Sequence of chain 1.A:
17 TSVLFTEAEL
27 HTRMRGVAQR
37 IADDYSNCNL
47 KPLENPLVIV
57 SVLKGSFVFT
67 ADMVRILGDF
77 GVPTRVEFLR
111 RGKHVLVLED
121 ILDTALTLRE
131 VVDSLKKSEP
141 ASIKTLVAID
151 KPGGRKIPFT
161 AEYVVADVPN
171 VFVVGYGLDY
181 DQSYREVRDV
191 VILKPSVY

The protein below binds the small molecule below.
Small molecule (SMILES): O=c1[nH]cnc2c1ncn2[C@@H]1O[C@H](COP(=O)(O)O)[C@@H](O)[C@H]1O

Binding-site contacts:
Ligand atom N1 contacts residue PHE172 of chain 1.A at 3.8 Å.
Ligand atom N3 contacts residue ASP179 of chain 1.A at 3.9 Å.
Ligand atom N3 contacts residue LEU178 of chain 1.A at 4.3 Å.
Ligand atom O6 contacts residue PHE172 of chain 1.A at 3.5 Å.
Ligand atom C5 contacts residue ILE121 of chain 1.A at 3.7 Å (hydrophobic).
Ligand atom C6 contacts residue VAL173 of chain 1.A at 3.4 Å (hydrophobic).
Ligand atom O6 contacts residue ILE121 of chain 1.A at 3.5 Å.
Ligand atom C6 contacts residue PHE172 of chain 1.A at 3.7 Å (hydrophobic).
Ligand atom O2' contacts residue ILE121 of chain 1.A at 3.4 Å.
Ligand atom O6 contacts residue VAL173 of chain 1.A at 3.0 Å (h-bond).
Ligand atom N7 contacts residue ILE121 of chain 1.A at 4.0 Å.
Ligand atom N1 contacts residue VAL173 of chain 1.A at 2.4 Å (h-bond).
Ligand atom C5 contacts residue LYS151 of chain 1.A at 3.9 Å.
Ligand atom O6 contacts residue VAL171 of chain 1.A at 3.6 Å.
Ligand atom C2 contacts residue ASP179 of chain 1.A at 3.5 Å.
Ligand atom C6 contacts residue LYS151 of chain 1.A at 4.0 Å.
Ligand atom O2' contacts residue MG1 of chain 1.F at 3.7 Å.
Ligand atom C2' contacts residue SO41 of chain 1.E at 3.5 Å.
Ligand atom C4 contacts residue PHE172 of chain 1.A at 3.9 Å (hydrophobic).
Ligand atom C2' contacts residue ILE121 of chain 1.A at 4.4 Å (hydrophobic).
Ligand atom C4 contacts residue ILE121 of chain 1.A at 4.3 Å (hydrophobic).
Ligand atom O3' contacts residue SO41 of chain 1.D at 3.0 Å (h-bond).
Ligand atom N3 contacts residue PHE172 of chain 1.A at 4.0 Å.
Ligand atom C8 contacts residue ASP123 of chain 1.A at 3.8 Å.
Ligand atom N1 contacts residue ILE121 of chain 1.A at 4.3 Å.
Ligand atom N9 contacts residue ILE121 of chain 1.A at 4.3 Å.
Ligand atom C3' contacts residue SO41 of chain 1.E at 4.1 Å.
Ligand atom C2 contacts residue PHE172 of chain 1.A at 3.8 Å (hydrophobic).
Ligand atom O6 contacts residue LYS151 of chain 1.A at 3.3 Å (salt-bridge).
Ligand atom C2 contacts residue VAL173 of chain 1.A at 3.1 Å (hydrophobic).
Ligand atom O2' contacts residue SO41 of chain 1.E at 2.8 Å (h-bond).
Ligand atom C3' contacts residue SO41 of chain 1.D at 4.3 Å.
Ligand atom N7 contacts residue ASP123 of chain 1.A at 4.1 Å.
Ligand atom C6 contacts residue ILE121 of chain 1.A at 3.7 Å (hydrophobic).
Ligand atom C2 contacts residue LEU178 of chain 1.A at 3.8 Å (hydrophobic).
Ligand atom N1 contacts residue LEU178 of chain 1.A at 4.2 Å.
Ligand atom C8 contacts residue LYS151 of chain 1.A at 4.2 Å.
Ligand atom N7 contacts residue LYS151 of chain 1.A at 3.1 Å (salt-bridge).
Ligand atom C5 contacts residue PHE172 of chain 1.A at 3.8 Å (hydrophobic).
Ligand atom N7 contacts residue PHE172 of chain 1.A at 4.4 Å.